Sequence of chain 1.B:
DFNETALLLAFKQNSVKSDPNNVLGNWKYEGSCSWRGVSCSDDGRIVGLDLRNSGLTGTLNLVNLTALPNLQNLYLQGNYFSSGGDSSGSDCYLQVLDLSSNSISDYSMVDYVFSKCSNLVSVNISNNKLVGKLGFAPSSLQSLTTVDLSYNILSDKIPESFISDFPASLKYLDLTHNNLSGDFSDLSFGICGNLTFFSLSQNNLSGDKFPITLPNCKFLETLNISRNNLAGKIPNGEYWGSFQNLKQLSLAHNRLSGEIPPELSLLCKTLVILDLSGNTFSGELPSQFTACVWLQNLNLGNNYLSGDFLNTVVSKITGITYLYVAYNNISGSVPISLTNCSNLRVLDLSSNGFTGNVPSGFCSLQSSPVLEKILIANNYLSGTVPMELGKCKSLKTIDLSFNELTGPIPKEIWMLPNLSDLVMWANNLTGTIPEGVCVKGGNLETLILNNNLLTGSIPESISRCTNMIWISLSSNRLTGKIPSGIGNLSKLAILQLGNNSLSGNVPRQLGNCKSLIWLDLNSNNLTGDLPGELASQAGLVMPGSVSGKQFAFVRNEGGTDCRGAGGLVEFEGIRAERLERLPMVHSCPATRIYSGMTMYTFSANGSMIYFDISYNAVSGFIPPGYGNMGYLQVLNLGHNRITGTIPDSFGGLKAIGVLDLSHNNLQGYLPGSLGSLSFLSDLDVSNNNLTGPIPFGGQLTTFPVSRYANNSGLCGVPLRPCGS

Binding-site contacts:
Ligand atom C5 contacts residue ASN233 of chain 1.B at 3.6 Å.
Ligand atom O3 contacts residue ASP284 of chain 1.B at 2.9 Å (salt-bridge).
Ligand atom O4 contacts residue HIS262 of chain 1.B at 3.0 Å (h-bond).
Ligand atom O6 contacts residue ASN308 of chain 1.B at 3.6 Å.
Ligand atom O4 contacts residue ARG236 of chain 1.B at 3.3 Å (salt-bridge).
Ligand atom O4 contacts residue ASN306 of chain 1.B at 3.2 Å (h-bond).
Ligand atom O4 contacts residue SER286 of chain 1.B at 3.2 Å (h-bond).
Ligand atom C6 contacts residue SER210 of chain 1.B at 3.6 Å.
Ligand atom O6 contacts residue SER210 of chain 1.B at 3.1 Å (h-bond).
Ligand atom C1 contacts residue ASN233 of chain 1.B at 1.5 Å.
Ligand atom C3 contacts residue ASP284 of chain 1.B at 3.4 Å.
Ligand atom O2 contacts residue ASP284 of chain 1.B at 3.5 Å (salt-bridge).
Ligand atom O7 contacts residue ARG236 of chain 1.B at 2.9 Å (salt-bridge).
Ligand atom O4 contacts residue ASN308 of chain 1.B at 3.0 Å (h-bond).
Ligand atom C4 contacts residue ARG236 of chain 1.B at 3.6 Å.
Ligand atom C8 contacts residue ARG236 of chain 1.B at 3.3 Å.
Ligand atom C3 contacts residue ARG236 of chain 1.B at 3.6 Å.
Ligand atom O7 contacts residue GLN257 of chain 1.B at 3.4 Å (h-bond).
Ligand atom N2 contacts residue ASN233 of chain 1.B at 2.8 Å (h-bond).
Ligand atom C3 contacts residue ASN233 of chain 1.B at 3.7 Å.
Ligand atom O3 contacts residue ARG236 of chain 1.B at 3.0 Å (salt-bridge).
Ligand atom C5 contacts residue SER235 of chain 1.B at 3.8 Å.
Ligand atom C7 contacts residue ASN233 of chain 1.B at 3.2 Å.
Ligand atom C7 contacts residue ARG236 of chain 1.B at 3.5 Å.
Ligand atom O6 contacts residue TYR333 of chain 1.B at 3.6 Å.
Ligand atom O3 contacts residue ALA261 of chain 1.B at 3.8 Å.
Ligand atom C3 contacts residue HIS262 of chain 1.B at 3.7 Å.
Ligand atom O4 contacts residue TYR333 of chain 1.B at 3.8 Å.
Ligand atom C2 contacts residue ASP284 of chain 1.B at 3.7 Å.
Ligand atom O5 contacts residue SER210 of chain 1.B at 3.5 Å (h-bond).
Ligand atom O5 contacts residue SER235 of chain 1.B at 3.7 Å.
Ligand atom C1 contacts residue SER235 of chain 1.B at 3.6 Å.
Ligand atom C8 contacts residue GLN257 of chain 1.B at 3.6 Å.
Ligand atom O5 contacts residue ASN233 of chain 1.B at 2.3 Å (h-bond).
Ligand atom C6 contacts residue ASN308 of chain 1.B at 3.6 Å.
Ligand atom C2 contacts residue ASN233 of chain 1.B at 2.3 Å.
Ligand atom C8 contacts residue GLN211 of chain 1.B at 3.2 Å.
Ligand atom O7 contacts residue ASN233 of chain 1.B at 3.2 Å (h-bond).
Ligand atom O3 contacts residue HIS262 of chain 1.B at 3.5 Å.
Ligand atom O6 contacts residue GLN211 of chain 1.B at 3.0 Å (h-bond).

The small molecule below binds the protein below.
Small molecule (SMILES): CC(=O)N[C@H]1[C@H](O[C@H]2[C@H](O)[C@@H](NC(C)=O)CO[C@@H]2CO)O[C@H](CO)[C@@H](O[C@@H]2O[C@H](CO[C@H]3O[C@H](CO)[C@@H](O)[C@H](O[C@H]4O[C@H](CO)[C@@H](O)[C@H](O)[C@@H]4O[C@H]4O[C@H](CO)[C@@H](O)[C@H](O)[C@@H]4O)[C@@H]3O)[C@@H](O)[C@H](O)[C@@H]2O)[C@@H]1O